The small molecule below binds the protein below.
Small molecule (SMILES): N#C[Fe](=C=O)C#N

Binding-site contacts:
Ligand atom N1 contacts residue O1 of chain 1.E at 3.4 Å (h-bond).
Ligand atom N1 contacts residue THR463 of chain 1.A at 2.6 Å (h-bond).
Ligand atom N2 contacts residue O1 of chain 1.E at 3.5 Å (h-bond).
Ligand atom N1 contacts residue THR461 of chain 1.A at 4.0 Å.
Ligand atom C1 contacts residue THR463 of chain 1.A at 3.6 Å.
Ligand atom C1 contacts residue CYS510 of chain 1.A at 3.0 Å (hydrophobic).
Ligand atom C3 contacts residue CYS62 of chain 1.A at 3.1 Å (hydrophobic).
Ligand atom O3 contacts residue CYS62 of chain 1.A at 3.9 Å.
Ligand atom N1 contacts residue CYS507 of chain 1.A at 3.8 Å.
Ligand atom C1 contacts residue PRO462 of chain 1.A at 3.5 Å (hydrophobic).
Ligand atom N1 contacts residue ARG440 of chain 1.A at 3.9 Å.
Ligand atom N2 contacts residue ALA438 of chain 1.A at 2.9 Å.
Ligand atom FE contacts residue CYS510 of chain 1.A at 2.4 Å.
Ligand atom O3 contacts residue HIS66 of chain 1.A at 3.3 Å (h-bond).
Ligand atom C1 contacts residue 3NI1 of chain 1.H at 3.6 Å.
Ligand atom C3 contacts residue HIS66 of chain 1.A at 3.3 Å.
Ligand atom N2 contacts residue ALA439 of chain 1.A at 3.1 Å (h-bond).
Ligand atom C3 contacts residue LEU443 of chain 1.A at 3.8 Å (hydrophobic).
Ligand atom C2 contacts residue ARG440 of chain 1.A at 3.4 Å.
Ligand atom FE contacts residue O1 of chain 1.E at 2.2 Å.
Ligand atom C2 contacts residue 3NI1 of chain 1.H at 3.7 Å.
Ligand atom C3 contacts residue ALA438 of chain 1.A at 3.8 Å (hydrophobic).
Ligand atom C1 contacts residue O1 of chain 1.E at 2.6 Å.
Ligand atom O3 contacts residue LEU443 of chain 1.A at 2.8 Å.
Ligand atom C3 contacts residue PRO462 of chain 1.A at 3.4 Å (hydrophobic).
Ligand atom C2 contacts residue ALA438 of chain 1.A at 3.2 Å (hydrophobic).
Ligand atom C2 contacts residue O1 of chain 1.E at 2.7 Å.
Ligand atom N2 contacts residue ARG440 of chain 1.A at 2.9 Å (salt-bridge).
Ligand atom N2 contacts residue CYS62 of chain 1.A at 3.4 Å.
Ligand atom O3 contacts residue PRO462 of chain 1.A at 3.2 Å.
Ligand atom O3 contacts residue CYS510 of chain 1.A at 4.0 Å.
Ligand atom C1 contacts residue ARG440 of chain 1.A at 3.7 Å.
Ligand atom C2 contacts residue CYS62 of chain 1.A at 3.1 Å (hydrophobic).
Ligand atom C3 contacts residue CYS510 of chain 1.A at 3.2 Å (hydrophobic).
Ligand atom FE contacts residue CYS62 of chain 1.A at 2.4 Å.
Ligand atom N1 contacts residue CYS510 of chain 1.A at 3.2 Å.
Ligand atom N1 contacts residue PRO462 of chain 1.A at 3.4 Å.
Ligand atom C1 contacts residue CYS507 of chain 1.A at 3.7 Å (hydrophobic).
Ligand atom O3 contacts residue ALA438 of chain 1.A at 3.7 Å.
Ligand atom FE contacts residue 3NI1 of chain 1.H at 2.6 Å.

Sequence of chain 1.A:
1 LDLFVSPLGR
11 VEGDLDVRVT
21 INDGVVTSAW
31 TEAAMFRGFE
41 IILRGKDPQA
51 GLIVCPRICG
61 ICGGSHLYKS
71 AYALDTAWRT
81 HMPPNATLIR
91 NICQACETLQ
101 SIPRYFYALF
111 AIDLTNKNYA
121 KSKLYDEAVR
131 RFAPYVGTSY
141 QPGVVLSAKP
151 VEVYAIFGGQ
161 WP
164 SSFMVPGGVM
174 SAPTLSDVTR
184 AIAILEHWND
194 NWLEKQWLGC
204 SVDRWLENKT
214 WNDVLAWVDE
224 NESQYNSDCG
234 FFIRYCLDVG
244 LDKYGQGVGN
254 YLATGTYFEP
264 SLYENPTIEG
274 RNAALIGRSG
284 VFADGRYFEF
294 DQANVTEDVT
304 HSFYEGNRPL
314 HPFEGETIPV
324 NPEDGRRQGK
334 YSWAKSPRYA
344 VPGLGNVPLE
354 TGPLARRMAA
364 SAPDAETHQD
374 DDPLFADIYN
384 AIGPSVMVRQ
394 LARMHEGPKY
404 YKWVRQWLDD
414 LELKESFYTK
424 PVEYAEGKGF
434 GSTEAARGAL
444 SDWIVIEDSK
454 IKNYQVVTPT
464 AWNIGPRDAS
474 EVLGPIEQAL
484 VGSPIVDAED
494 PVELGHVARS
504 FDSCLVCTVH